Binding-site contacts:
Ligand atom O4 contacts residue ILE431 of chain 1.A at 3.6 Å.
Ligand atom O3 contacts residue ILE431 of chain 1.A at 3.3 Å.
Ligand atom O6 contacts residue ARG443 of chain 1.A at 3.1 Å (salt-bridge).
Ligand atom O4 contacts residue MET427 of chain 1.A at 4.4 Å.
Ligand atom C1 contacts residue ILE435 of chain 1.A at 3.0 Å (hydrophobic).
Ligand atom O6 contacts residue PHE426 of chain 1.A at 3.2 Å.
Ligand atom C4 contacts residue ILE431 of chain 1.A at 3.8 Å (hydrophobic).
Ligand atom O4 contacts residue SER423 of chain 1.A at 4.2 Å.
Ligand atom C6 contacts residue PHE426 of chain 1.A at 3.7 Å (hydrophobic).
Ligand atom O1 contacts residue GLU439 of chain 1.A at 2.4 Å (salt-bridge).
Ligand atom C5 contacts residue PHE426 of chain 1.A at 3.4 Å (hydrophobic).
Ligand atom C6 contacts residue SER423 of chain 1.A at 4.0 Å.
Ligand atom O4 contacts residue PHE426 of chain 1.A at 3.9 Å.
Ligand atom O4 contacts residue ARG85 of chain 1.A at 2.4 Å (salt-bridge).
Ligand atom O2 contacts residue ILE431 of chain 1.A at 4.3 Å.
Ligand atom O4 contacts residue GLU424 of chain 1.A at 3.8 Å.
Ligand atom C6 contacts residue ARG443 of chain 1.A at 4.4 Å.
Ligand atom C3 contacts residue ILE431 of chain 1.A at 2.9 Å (hydrophobic).
Ligand atom O3 contacts residue ARG85 of chain 1.A at 4.0 Å.
Ligand atom O5 contacts residue PHE426 of chain 1.A at 4.2 Å.
Ligand atom C3 contacts residue ARG85 of chain 1.A at 4.0 Å.
Ligand atom C2 contacts residue ILE431 of chain 1.A at 4.0 Å (hydrophobic).
Ligand atom C4 contacts residue PHE426 of chain 1.A at 4.2 Å (hydrophobic).
Ligand atom O5 contacts residue GLU439 of chain 1.A at 4.1 Å.
Ligand atom C4 contacts residue ARG85 of chain 1.A at 3.6 Å.
Ligand atom O1 contacts residue ILE435 of chain 1.A at 2.8 Å.
Ligand atom C1 contacts residue ILE431 of chain 1.A at 3.9 Å (hydrophobic).
Ligand atom C1 contacts residue GLU439 of chain 1.A at 3.8 Å.

This small molecule binds to this protein.
Small molecule (SMILES): OC[C@H]1O[C@@]2(CO)O[C@H]3O[C@H](CO)[C@@H](O)[C@H](O)[C@H]3OO[C@H]2[C@@H]1O

Sequence of chain 1.A:
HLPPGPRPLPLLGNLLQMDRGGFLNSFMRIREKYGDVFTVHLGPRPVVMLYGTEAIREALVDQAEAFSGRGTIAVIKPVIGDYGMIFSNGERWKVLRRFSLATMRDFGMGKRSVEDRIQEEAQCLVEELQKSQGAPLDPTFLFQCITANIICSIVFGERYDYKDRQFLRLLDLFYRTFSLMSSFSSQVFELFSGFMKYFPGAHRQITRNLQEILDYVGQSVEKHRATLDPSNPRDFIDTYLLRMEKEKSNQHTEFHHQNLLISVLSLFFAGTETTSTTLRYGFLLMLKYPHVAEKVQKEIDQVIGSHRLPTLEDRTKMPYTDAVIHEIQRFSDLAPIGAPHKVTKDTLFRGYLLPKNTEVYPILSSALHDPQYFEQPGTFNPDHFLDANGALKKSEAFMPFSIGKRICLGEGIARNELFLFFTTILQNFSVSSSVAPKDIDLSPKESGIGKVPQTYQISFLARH